A protein and the small-molecule ligand that binds it are described below.
Small molecule (SMILES): CC(=O)N[C@@H]1[C@@H](O)[C@H](O)[C@@H](CO)O[C@H]1O

Binding-site contacts:
Ligand atom C2 contacts residue ASN444 of chain 1.C at 2.5 Å.
Ligand atom C6 contacts residue PRO289 of chain 1.C at 4.1 Å (hydrophobic).
Ligand atom O7 contacts residue GLN291 of chain 1.C at 4.0 Å.
Ligand atom O5 contacts residue PRO289 of chain 1.C at 3.7 Å.
Ligand atom O7 contacts residue VAL442 of chain 1.C at 4.0 Å.
Ligand atom O5 contacts residue ASN444 of chain 1.C at 2.4 Å (h-bond).
Ligand atom C1 contacts residue ASN444 of chain 1.C at 1.4 Å.
Ligand atom C8 contacts residue SER443 of chain 1.C at 4.3 Å.
Ligand atom C3 contacts residue ASN444 of chain 1.C at 3.8 Å.
Ligand atom C7 contacts residue VAL442 of chain 1.C at 4.4 Å (hydrophobic).
Ligand atom C7 contacts residue ASN444 of chain 1.C at 3.4 Å.
Ligand atom O7 contacts residue ASN444 of chain 1.C at 3.3 Å (h-bond).
Ligand atom C1 contacts residue PRO289 of chain 1.C at 4.5 Å (hydrophobic).
Ligand atom C8 contacts residue ASN444 of chain 1.C at 4.5 Å.
Ligand atom C5 contacts residue PRO289 of chain 1.C at 4.4 Å (hydrophobic).
Ligand atom C8 contacts residue VAL442 of chain 1.C at 3.0 Å (hydrophobic).
Ligand atom C4 contacts residue ASN444 of chain 1.C at 4.2 Å.
Ligand atom C8 contacts residue NAG1 of chain 1.U at 3.7 Å.
Ligand atom C5 contacts residue ASN444 of chain 1.C at 3.7 Å.
Ligand atom N2 contacts residue ASN444 of chain 1.C at 2.9 Å (h-bond).

Sequence of chain 1.C:
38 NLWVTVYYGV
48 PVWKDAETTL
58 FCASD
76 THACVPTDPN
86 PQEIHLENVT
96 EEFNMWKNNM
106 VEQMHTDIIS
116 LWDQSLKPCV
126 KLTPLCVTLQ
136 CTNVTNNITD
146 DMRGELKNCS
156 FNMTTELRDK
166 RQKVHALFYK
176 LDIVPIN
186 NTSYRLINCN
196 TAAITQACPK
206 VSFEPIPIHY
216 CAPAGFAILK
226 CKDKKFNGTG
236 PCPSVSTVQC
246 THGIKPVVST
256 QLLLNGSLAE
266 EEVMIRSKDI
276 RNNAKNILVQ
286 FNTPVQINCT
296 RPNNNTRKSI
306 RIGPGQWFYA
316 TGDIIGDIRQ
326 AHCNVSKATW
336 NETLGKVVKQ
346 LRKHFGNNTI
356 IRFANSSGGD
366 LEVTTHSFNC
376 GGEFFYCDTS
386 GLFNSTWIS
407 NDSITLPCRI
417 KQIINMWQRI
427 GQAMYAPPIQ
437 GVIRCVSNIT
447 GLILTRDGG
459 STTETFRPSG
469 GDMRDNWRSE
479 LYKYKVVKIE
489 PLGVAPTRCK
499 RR